Binding-site contacts:
Ligand atom O2' contacts residue PRO73 of chain 5.A at 3.5 Å (h-bond).
Ligand atom O3' contacts residue ASP11 of chain 5.A at 2.6 Å (salt-bridge).
Ligand atom C1' contacts residue TYR72 of chain 5.A at 3.6 Å (hydrophobic).
Ligand atom C2' contacts residue ASP11 of chain 5.A at 3.5 Å.
Ligand atom C5 contacts residue PHE228 of chain 4.A at 3.5 Å (hydrophobic).
Ligand atom N6 contacts residue PHE228 of chain 4.A at 3.5 Å.
Ligand atom C6 contacts residue PHE228 of chain 4.A at 3.4 Å (hydrophobic).
Ligand atom O2' contacts residue TYR72 of chain 5.A at 3.4 Å (h-bond).
Ligand atom O5' contacts residue GLY131 of chain 5.A at 3.3 Å (h-bond).
Ligand atom C8 contacts residue PHE186 of chain 4.A at 3.6 Å (hydrophobic).
Ligand atom N7 contacts residue ASN188 of chain 4.A at 3.0 Å (h-bond).
Ligand atom C5 contacts residue PHE45 of chain 5.A at 3.4 Å (hydrophobic).
Ligand atom N3 contacts residue PRO73 of chain 5.A at 3.3 Å.
Ligand atom N1 contacts residue LEU250 of chain 4.A at 3.5 Å (h-bond).
Ligand atom O2' contacts residue ASP11 of chain 5.A at 2.8 Å (salt-bridge).
Ligand atom C3' contacts residue ASP11 of chain 5.A at 3.3 Å.
Ligand atom C6 contacts residue PHE45 of chain 5.A at 3.5 Å (hydrophobic).
Ligand atom N3 contacts residue PHE228 of chain 4.A at 3.6 Å.
Ligand atom C2 contacts residue GLN252 of chain 4.A at 3.4 Å.
Ligand atom N1 contacts residue GLN252 of chain 4.A at 2.9 Å (h-bond).
Ligand atom C6 contacts residue LEU250 of chain 4.A at 3.6 Å (hydrophobic).
Ligand atom N6 contacts residue ASN188 of chain 4.A at 3.0 Å (h-bond).
Ligand atom N7 contacts residue PHE228 of chain 4.A at 3.4 Å.
Ligand atom C4 contacts residue PHE45 of chain 5.A at 3.3 Å (hydrophobic).
Ligand atom O3' contacts residue TYR70 of chain 5.A at 3.3 Å.
Ligand atom O5' contacts residue TRP129 of chain 5.A at 3.4 Å.
Ligand atom O3' contacts residue TYR72 of chain 5.A at 3.0 Å (h-bond).
Ligand atom C2 contacts residue PHE45 of chain 5.A at 3.6 Å (hydrophobic).
Ligand atom C2' contacts residue PHE186 of chain 4.A at 3.6 Å (hydrophobic).
Ligand atom N6 contacts residue LEU250 of chain 4.A at 2.9 Å (h-bond).
Ligand atom O5' contacts residue THR75 of chain 5.A at 3.5 Å (h-bond).
Ligand atom O5' contacts residue TYR130 of chain 5.A at 3.4 Å (h-bond).
Ligand atom C5' contacts residue TRP129 of chain 5.A at 3.6 Å (hydrophobic).
Ligand atom N7 contacts residue PHE186 of chain 4.A at 3.5 Å.
Ligand atom C4 contacts residue PHE228 of chain 4.A at 3.5 Å (hydrophobic).
Ligand atom O5' contacts residue THR128 of chain 5.A at 3.0 Å (h-bond).
Ligand atom N1 contacts residue PHE228 of chain 4.A at 3.5 Å.
Ligand atom C2 contacts residue PHE228 of chain 4.A at 3.5 Å (hydrophobic).
Ligand atom C4' contacts residue TYR72 of chain 5.A at 3.5 Å (hydrophobic).
Ligand atom N3 contacts residue PHE45 of chain 5.A at 3.5 Å.

Sequence of chain 4.A:
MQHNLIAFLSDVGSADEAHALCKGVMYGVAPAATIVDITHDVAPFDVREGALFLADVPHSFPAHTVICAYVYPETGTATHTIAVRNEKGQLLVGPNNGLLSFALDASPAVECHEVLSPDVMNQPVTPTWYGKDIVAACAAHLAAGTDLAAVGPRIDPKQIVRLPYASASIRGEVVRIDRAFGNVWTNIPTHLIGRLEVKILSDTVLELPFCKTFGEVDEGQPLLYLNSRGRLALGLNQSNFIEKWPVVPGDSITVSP

This small molecule binds to this protein.
Small molecule (SMILES): Nc1ncnc2c1ncn2[C@@H]1O[C@H](CO)[C@@H](O)[C@H]1O

Sequence of chain 5.A:
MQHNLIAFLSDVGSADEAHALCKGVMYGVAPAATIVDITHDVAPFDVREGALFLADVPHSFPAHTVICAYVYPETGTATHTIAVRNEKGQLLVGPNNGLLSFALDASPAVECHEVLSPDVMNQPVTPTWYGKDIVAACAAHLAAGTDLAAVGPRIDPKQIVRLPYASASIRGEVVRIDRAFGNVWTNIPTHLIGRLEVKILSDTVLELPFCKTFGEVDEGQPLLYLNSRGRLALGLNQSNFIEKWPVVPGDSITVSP